This protein binds this small molecule.
Small molecule (SMILES): NC(N)=NCCC[C@H](NC(=O)[C@@H]1CC=CN1C(=O)[C@H](N)Cc1ccccc1)C(=O)O

Sequence of chain 1.B:
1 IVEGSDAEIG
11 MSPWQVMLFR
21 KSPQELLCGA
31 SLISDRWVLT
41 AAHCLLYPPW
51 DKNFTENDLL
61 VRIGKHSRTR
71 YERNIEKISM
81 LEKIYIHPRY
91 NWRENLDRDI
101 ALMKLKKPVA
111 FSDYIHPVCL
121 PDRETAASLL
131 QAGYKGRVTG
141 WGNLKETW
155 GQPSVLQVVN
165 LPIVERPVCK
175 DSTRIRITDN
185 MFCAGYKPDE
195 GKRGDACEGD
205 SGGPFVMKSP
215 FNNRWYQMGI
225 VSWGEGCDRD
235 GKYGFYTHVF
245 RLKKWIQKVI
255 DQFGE

Binding-site contacts:
Ligand atom CZ contacts residue ASP199 of chain 1.B at 3.5 Å.
Ligand atom N contacts residue GLY228 of chain 1.B at 2.7 Å (h-bond).
Ligand atom N contacts residue SER205 of chain 1.B at 3.6 Å.
Ligand atom O contacts residue SER205 of chain 1.B at 3.1 Å (h-bond).
Ligand atom NH2 contacts residue ASP199 of chain 1.B at 2.7 Å (salt-bridge).
Ligand atom O contacts residue GLU202 of chain 1.B at 3.4 Å.
Ligand atom CA contacts residue GLY228 of chain 1.B at 3.4 Å.
Ligand atom OXT contacts residue SER205 of chain 1.B at 2.8 Å (h-bond).
Ligand atom CB contacts residue LEU96 of chain 1.B at 3.4 Å (hydrophobic).
Ligand atom OXT contacts residue HIS43 of chain 1.B at 2.6 Å (h-bond).
Ligand atom CB contacts residue GLY228 of chain 1.B at 3.3 Å.
Ligand atom NE contacts residue GLY228 of chain 1.B at 3.5 Å (h-bond).
Ligand atom C contacts residue SER205 of chain 1.B at 2.8 Å.
Ligand atom CZ contacts residue GLY228 of chain 1.B at 3.7 Å.
Ligand atom O contacts residue TRP227 of chain 1.B at 3.1 Å.
Ligand atom CB contacts residue SER205 of chain 1.B at 3.5 Å.
Ligand atom C contacts residue HIS43 of chain 1.B at 3.6 Å.
Ligand atom N contacts residue HIS43 of chain 1.B at 3.5 Å (h-bond).
Ligand atom O contacts residue GLY203 of chain 1.B at 2.7 Å (h-bond).
Ligand atom CZ contacts residue LEU96 of chain 1.B at 3.7 Å (hydrophobic).
Ligand atom CE2 contacts residue LEU96 of chain 1.B at 3.5 Å (hydrophobic).
Ligand atom CG contacts residue GLU202 of chain 1.B at 3.4 Å.
Ligand atom NH2 contacts residue ALA200 of chain 1.B at 3.6 Å.
Ligand atom CB contacts residue HIS43 of chain 1.B at 3.5 Å.
Ligand atom CZ contacts residue GLU94 of chain 1.B at 3.5 Å.
Ligand atom NH2 contacts residue GLY230 of chain 1.B at 2.9 Å (h-bond).
Ligand atom CA contacts residue LEU96 of chain 1.B at 3.6 Å (hydrophobic).
Ligand atom NH1 contacts residue ALA200 of chain 1.B at 3.3 Å (h-bond).
Ligand atom NH1 contacts residue ASP199 of chain 1.B at 2.8 Å (salt-bridge).
Ligand atom CG contacts residue TYR47 of chain 1.B at 3.5 Å (hydrophobic).
Ligand atom C contacts residue TRP227 of chain 1.B at 3.7 Å (hydrophobic).
Ligand atom O contacts residue GLY228 of chain 1.B at 3.1 Å (h-bond).
Ligand atom CD2 contacts residue TRP227 of chain 1.B at 3.5 Å (hydrophobic).
Ligand atom NH1 contacts residue GLY238 of chain 1.B at 3.7 Å.
Ligand atom CA contacts residue SER226 of chain 1.B at 3.7 Å.
Ligand atom O contacts residue ASP204 of chain 1.B at 3.6 Å (salt-bridge).
Ligand atom CA contacts residue SER205 of chain 1.B at 3.5 Å.
Ligand atom O contacts residue GLU202 of chain 1.B at 3.7 Å.
Ligand atom N contacts residue SER226 of chain 1.B at 3.1 Å (h-bond).
Ligand atom CZ contacts residue ALA200 of chain 1.B at 3.5 Å (hydrophobic).